This small molecule binds to this protein.
Small molecule (SMILES): Cc1cn([C@H]2C[C@H](N=[N+]=[N-])[C@@H](CO[P](=O)(O)O[P](=O)(O)OP(=O)(O)O)O2)c(=O)[nH]c1=O

Binding-site contacts:
Ligand atom N5' contacts residue TYR117 of chain 1.A at 3.1 Å (h-bond).
Ligand atom O2G contacts residue MG1 of chain 1.I at 2.5 Å.
Ligand atom N4' contacts residue TYR117 of chain 1.A at 2.9 Å (h-bond).
Ligand atom O2B contacts residue VAL113 of chain 1.A at 3.3 Å (h-bond).
Ligand atom O3B contacts residue ASP115 of chain 1.A at 3.2 Å (salt-bridge).
Ligand atom O1G contacts residue LYS67 of chain 1.A at 2.7 Å (salt-bridge).
Ligand atom O3A contacts residue ARG74 of chain 1.A at 3.5 Å (salt-bridge).
Ligand atom N3' contacts residue TYR117 of chain 1.A at 3.1 Å.
Ligand atom O2 contacts residue TYR117 of chain 1.A at 3.6 Å.
Ligand atom O2G contacts residue ASP112 of chain 1.A at 3.0 Å (salt-bridge).
Ligand atom C5' contacts residue ASP187 of chain 1.A at 3.0 Å.
Ligand atom O3A contacts residue MG1 of chain 1.I at 3.0 Å.
Ligand atom O1A contacts residue ASP187 of chain 1.A at 2.7 Å (salt-bridge).
Ligand atom O1B contacts residue GLN153 of chain 1.A at 3.6 Å.
Ligand atom O2G contacts residue VAL113 of chain 1.A at 3.3 Å (h-bond).
Ligand atom O1A contacts residue ASP112 of chain 1.A at 3.0 Å (salt-bridge).
Ligand atom O2G contacts residue LYS221 of chain 1.A at 2.9 Å (salt-bridge).
Ligand atom N4' contacts residue GLN153 of chain 1.A at 3.5 Å (h-bond).
Ligand atom O1G contacts residue LYS221 of chain 1.A at 2.8 Å (salt-bridge).
Ligand atom PA contacts residue MG1 of chain 1.I at 3.2 Å.
Ligand atom O2B contacts residue ASP187 of chain 1.A at 3.1 Å (salt-bridge).
Ligand atom N5' contacts residue GLN153 of chain 1.A at 3.0 Å (h-bond).
Ligand atom PG contacts residue MG1 of chain 1.I at 3.4 Å.
Ligand atom C2' contacts residue TYR117 of chain 1.A at 3.1 Å (hydrophobic).
Ligand atom C4' contacts residue ASP187 of chain 1.A at 3.6 Å.
Ligand atom N5' contacts residue PHE118 of chain 1.A at 3.6 Å.
Ligand atom PB contacts residue MG1 of chain 1.I at 2.8 Å.
Ligand atom C5A contacts residue ARG74 of chain 1.A at 3.6 Å.
Ligand atom O5' contacts residue ARG74 of chain 1.A at 3.3 Å (salt-bridge).
Ligand atom O2B contacts residue ASP115 of chain 1.A at 3.6 Å.
Ligand atom O1B contacts residue ARG74 of chain 1.A at 3.6 Å.
Ligand atom O2A contacts residue ARG74 of chain 1.A at 3.5 Å (salt-bridge).
Ligand atom O3B contacts residue MG1 of chain 1.I at 3.3 Å.
Ligand atom O2B contacts residue MG1 of chain 1.I at 2.2 Å.
Ligand atom PG contacts residue LYS67 of chain 1.A at 3.6 Å.
Ligand atom O1A contacts residue MG1 of chain 1.I at 2.5 Å.
Ligand atom PA contacts residue ARG74 of chain 1.A at 3.6 Å.
Ligand atom N5' contacts residue ALA116 of chain 1.A at 3.6 Å.
Ligand atom PG contacts residue LYS221 of chain 1.A at 3.5 Å.
Ligand atom O2B contacts residue ALA116 of chain 1.A at 3.3 Å (h-bond).

Sequence of chain 1.A:
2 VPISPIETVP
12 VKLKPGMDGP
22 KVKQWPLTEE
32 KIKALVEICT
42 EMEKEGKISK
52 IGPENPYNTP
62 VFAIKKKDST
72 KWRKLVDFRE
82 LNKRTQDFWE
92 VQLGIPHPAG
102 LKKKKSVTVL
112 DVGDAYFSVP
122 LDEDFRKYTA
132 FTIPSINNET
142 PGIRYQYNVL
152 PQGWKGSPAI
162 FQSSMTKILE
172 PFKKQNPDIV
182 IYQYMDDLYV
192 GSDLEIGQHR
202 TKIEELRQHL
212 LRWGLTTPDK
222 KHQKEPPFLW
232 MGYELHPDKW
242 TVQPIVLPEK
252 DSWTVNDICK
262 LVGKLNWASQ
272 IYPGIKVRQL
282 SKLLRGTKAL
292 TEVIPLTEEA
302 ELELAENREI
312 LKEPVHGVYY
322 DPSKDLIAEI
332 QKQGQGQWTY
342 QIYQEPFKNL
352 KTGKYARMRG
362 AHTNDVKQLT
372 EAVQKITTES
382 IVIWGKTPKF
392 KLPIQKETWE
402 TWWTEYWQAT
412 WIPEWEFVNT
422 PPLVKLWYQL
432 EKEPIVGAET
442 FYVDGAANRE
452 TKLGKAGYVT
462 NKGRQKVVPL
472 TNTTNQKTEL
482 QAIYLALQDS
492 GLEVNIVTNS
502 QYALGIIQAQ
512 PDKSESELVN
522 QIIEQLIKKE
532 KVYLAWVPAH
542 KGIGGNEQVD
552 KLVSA